Sequence of chain 1.M:
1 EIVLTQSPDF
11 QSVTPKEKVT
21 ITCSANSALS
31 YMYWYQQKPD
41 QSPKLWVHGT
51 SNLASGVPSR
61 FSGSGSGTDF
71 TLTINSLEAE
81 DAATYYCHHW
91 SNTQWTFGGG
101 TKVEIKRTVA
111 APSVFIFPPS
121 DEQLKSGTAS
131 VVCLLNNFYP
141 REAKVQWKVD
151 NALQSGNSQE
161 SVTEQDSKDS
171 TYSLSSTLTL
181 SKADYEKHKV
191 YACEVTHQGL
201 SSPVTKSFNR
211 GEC

A protein and the small-molecule ligand that binds it are described below.
Small molecule (SMILES): CC(C)C[C@@H]1NC(=O)CNC(=O)[C@H](CCCC[NH3+])NC(=O)CNC(=O)[C@@H]2CCCN2C(=O)[C@@H]([NH3+])CSSC[C@@H](C(=O)O)NC(=O)[C@H](CO)NC(=O)[C@@H]2CCCN2C1=O

Binding-site contacts:
Ligand atom C contacts residue ARG50 of chain 1.K at 3.7 Å.
Ligand atom CB contacts residue TYR104 of chain 1.K at 3.5 Å (hydrophobic).
Ligand atom CA contacts residue TRP90 of chain 1.M at 3.7 Å (hydrophobic).
Ligand atom CE contacts residue THR30 of chain 1.K at 3.0 Å.
Ligand atom N contacts residue PHE33 of chain 1.K at 3.5 Å.
Ligand atom NZ contacts residue THR30 of chain 1.K at 3.4 Å (h-bond).
Ligand atom N contacts residue ARG99 of chain 1.K at 3.6 Å (salt-bridge).
Ligand atom CD2 contacts residue ASN103 of chain 1.K at 3.8 Å.
Ligand atom C contacts residue ARG99 of chain 1.K at 3.4 Å.
Ligand atom CD contacts residue TRP90 of chain 1.M at 3.7 Å (hydrophobic).
Ligand atom O contacts residue TYR104 of chain 1.K at 3.8 Å.
Ligand atom CD1 contacts residue TYR104 of chain 1.K at 3.5 Å (hydrophobic).
Ligand atom C contacts residue TYR104 of chain 1.K at 3.7 Å (hydrophobic).
Ligand atom CE contacts residue TYR32 of chain 1.K at 3.8 Å (hydrophobic).
Ligand atom CD contacts residue ASP52 of chain 1.K at 3.7 Å.
Ligand atom C contacts residue TRP90 of chain 1.M at 3.7 Å (hydrophobic).
Ligand atom O contacts residue ARG50 of chain 1.K at 2.5 Å (salt-bridge).
Ligand atom C contacts residue ARG50 of chain 1.K at 3.6 Å.
Ligand atom CD1 contacts residue ARG99 of chain 1.K at 2.8 Å.
Ligand atom OG contacts residue TYR104 of chain 1.K at 3.3 Å (h-bond).
Ligand atom CE contacts residue ASP52 of chain 1.K at 3.1 Å.
Ligand atom CG contacts residue ASN31 of chain 1.K at 3.6 Å.
Ligand atom O contacts residue TYR104 of chain 1.K at 3.2 Å.
Ligand atom CB contacts residue TRP90 of chain 1.M at 3.7 Å (hydrophobic).
Ligand atom O contacts residue ARG99 of chain 1.K at 2.9 Å (salt-bridge).
Ligand atom N contacts residue TRP90 of chain 1.M at 3.6 Å (h-bond).
Ligand atom N contacts residue TYR104 of chain 1.K at 3.3 Å.
Ligand atom CA contacts residue ARG99 of chain 1.K at 3.2 Å.
Ligand atom O contacts residue ASN31 of chain 1.K at 3.5 Å (h-bond).
Ligand atom CE contacts residue ASN31 of chain 1.K at 3.6 Å.
Ligand atom N contacts residue ARG50 of chain 1.K at 3.3 Å (salt-bridge).
Ligand atom O contacts residue ARG50 of chain 1.K at 3.6 Å.
Ligand atom CG contacts residue ARG99 of chain 1.K at 3.5 Å.
Ligand atom N contacts residue ARG99 of chain 1.K at 3.0 Å (salt-bridge).
Ligand atom CA contacts residue TYR104 of chain 1.K at 3.4 Å (hydrophobic).
Ligand atom O contacts residue TRP95 of chain 1.M at 3.4 Å.
Ligand atom C contacts residue ARG99 of chain 1.K at 3.3 Å.
Ligand atom O contacts residue TRP90 of chain 1.M at 3.3 Å.
Ligand atom CD2 contacts residue ASP102 of chain 1.K at 2.9 Å.
Ligand atom C contacts residue TYR104 of chain 1.K at 3.6 Å (hydrophobic).

Sequence of chain 1.K:
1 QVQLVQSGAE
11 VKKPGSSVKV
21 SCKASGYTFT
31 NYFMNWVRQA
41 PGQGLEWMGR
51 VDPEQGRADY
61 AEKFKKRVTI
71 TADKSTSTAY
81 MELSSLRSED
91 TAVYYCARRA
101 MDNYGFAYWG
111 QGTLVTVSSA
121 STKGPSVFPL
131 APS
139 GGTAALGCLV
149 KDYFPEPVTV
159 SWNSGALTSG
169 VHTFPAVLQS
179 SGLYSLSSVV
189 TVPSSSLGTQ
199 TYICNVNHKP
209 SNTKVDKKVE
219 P